Sequence of chain 6.PA:
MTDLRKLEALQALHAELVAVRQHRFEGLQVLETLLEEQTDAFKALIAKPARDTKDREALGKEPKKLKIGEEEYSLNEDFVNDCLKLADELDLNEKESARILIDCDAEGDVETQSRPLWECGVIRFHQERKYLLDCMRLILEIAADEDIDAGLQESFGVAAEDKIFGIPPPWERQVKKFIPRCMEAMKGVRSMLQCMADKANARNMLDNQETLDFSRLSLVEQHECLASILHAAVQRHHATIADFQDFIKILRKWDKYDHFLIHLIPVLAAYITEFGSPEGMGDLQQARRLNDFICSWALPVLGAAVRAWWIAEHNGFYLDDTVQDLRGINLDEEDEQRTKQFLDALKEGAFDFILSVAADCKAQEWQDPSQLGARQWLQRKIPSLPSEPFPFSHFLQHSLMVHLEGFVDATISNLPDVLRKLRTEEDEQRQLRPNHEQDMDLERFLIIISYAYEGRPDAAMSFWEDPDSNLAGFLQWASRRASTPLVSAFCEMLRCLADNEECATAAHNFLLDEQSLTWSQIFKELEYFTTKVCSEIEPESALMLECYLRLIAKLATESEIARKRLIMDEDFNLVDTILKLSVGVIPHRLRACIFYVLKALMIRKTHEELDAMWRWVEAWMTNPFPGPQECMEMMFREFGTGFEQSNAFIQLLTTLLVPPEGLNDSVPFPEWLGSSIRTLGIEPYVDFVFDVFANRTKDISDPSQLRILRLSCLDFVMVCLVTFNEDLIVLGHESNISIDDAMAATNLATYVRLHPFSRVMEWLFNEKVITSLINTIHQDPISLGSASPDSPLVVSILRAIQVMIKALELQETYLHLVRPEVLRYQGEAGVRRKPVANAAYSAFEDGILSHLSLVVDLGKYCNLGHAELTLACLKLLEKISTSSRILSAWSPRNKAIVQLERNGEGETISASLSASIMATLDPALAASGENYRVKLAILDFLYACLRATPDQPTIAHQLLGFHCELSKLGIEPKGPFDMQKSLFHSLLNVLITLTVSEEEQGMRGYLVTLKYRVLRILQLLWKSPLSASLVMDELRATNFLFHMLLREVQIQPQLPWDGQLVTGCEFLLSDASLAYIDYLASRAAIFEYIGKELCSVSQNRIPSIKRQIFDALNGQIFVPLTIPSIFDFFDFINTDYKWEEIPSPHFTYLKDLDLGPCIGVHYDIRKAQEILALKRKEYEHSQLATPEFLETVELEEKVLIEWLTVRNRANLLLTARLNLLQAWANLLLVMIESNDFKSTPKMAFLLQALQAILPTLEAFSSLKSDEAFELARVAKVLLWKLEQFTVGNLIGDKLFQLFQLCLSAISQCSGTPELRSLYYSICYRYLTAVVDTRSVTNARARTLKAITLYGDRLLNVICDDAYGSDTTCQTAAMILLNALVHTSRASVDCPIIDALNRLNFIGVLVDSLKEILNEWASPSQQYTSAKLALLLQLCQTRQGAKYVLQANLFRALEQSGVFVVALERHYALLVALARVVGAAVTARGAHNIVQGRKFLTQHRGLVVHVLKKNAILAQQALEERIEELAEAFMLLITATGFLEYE

A small-molecule ligand and the protein it binds are described below.
Small molecule (SMILES): N[C@@H](Cc1ccccc1)C(=O)NCC=O

Binding-site contacts:
Ligand atom CD2 contacts residue ARG442 of chain 6.PA at 3.5 Å.
Ligand atom CA contacts residue ARG442 of chain 6.PA at 3.6 Å.
Ligand atom CZ contacts residue PHE496 of chain 6.PA at 3.9 Å (hydrophobic).
Ligand atom CE1 contacts residue PRO438 of chain 6.PA at 3.8 Å (hydrophobic).
Ligand atom CE1 contacts residue ILE434 of chain 6.PA at 3.9 Å (hydrophobic).
Ligand atom CD1 contacts residue PHE496 of chain 6.PA at 3.7 Å (hydrophobic).
Ligand atom C contacts residue ASN492 of chain 6.PA at 4.0 Å.
Ligand atom C contacts residue ARG442 of chain 6.PA at 4.4 Å.
Ligand atom O contacts residue PRO438 of chain 6.PA at 4.0 Å.
Ligand atom CB contacts residue GLY495 of chain 6.PA at 3.9 Å.
Ligand atom O contacts residue ASN492 of chain 6.PA at 4.2 Å.
Ligand atom CE1 contacts residue PHE496 of chain 6.PA at 3.6 Å (hydrophobic).
Ligand atom N contacts residue ASN492 of chain 6.PA at 3.3 Å (h-bond).
Ligand atom CD1 contacts residue ILE434 of chain 6.PA at 4.1 Å (hydrophobic).
Ligand atom N contacts residue ARG442 of chain 6.PA at 4.2 Å.
Ligand atom CD1 contacts residue ASN492 of chain 6.PA at 3.9 Å.
Ligand atom CD1 contacts residue PRO438 of chain 6.PA at 4.4 Å (hydrophobic).
Ligand atom CE2 contacts residue PRO438 of chain 6.PA at 3.7 Å (hydrophobic).
Ligand atom CA contacts residue ASN492 of chain 6.PA at 3.3 Å.
Ligand atom CB contacts residue PHE496 of chain 6.PA at 3.9 Å (hydrophobic).
Ligand atom CD2 contacts residue PRO438 of chain 6.PA at 4.4 Å (hydrophobic).
Ligand atom O contacts residue ARG442 of chain 6.PA at 4.3 Å.
Ligand atom CB contacts residue ASN492 of chain 6.PA at 3.8 Å.
Ligand atom N contacts residue SER491 of chain 6.PA at 4.1 Å.
Ligand atom CG contacts residue GLY495 of chain 6.PA at 4.4 Å.
Ligand atom CZ contacts residue PRO438 of chain 6.PA at 3.4 Å (hydrophobic).
Ligand atom CE2 contacts residue ARG442 of chain 6.PA at 3.6 Å.
Ligand atom CG contacts residue PHE496 of chain 6.PA at 4.0 Å (hydrophobic).
Ligand atom CG contacts residue ASN492 of chain 6.PA at 4.3 Å.